This protein binds this small molecule.
Small molecule (SMILES): O=C1c2c(O)cc(O)cc2O[C@@H](c2ccc(O)c(O)c2)[C@@H]1O

Binding-site contacts:
Ligand atom C6 contacts residue GLU306 of chain 1.A at 3.5 Å.
Ligand atom O30 contacts residue ILE122 of chain 1.A at 4.0 Å.
Ligand atom O24 contacts residue LYS341 of chain 1.A at 2.8 Å (salt-bridge).
Ligand atom C10 contacts residue DQH1 of chain 1.E at 3.9 Å.
Ligand atom C2 contacts residue DQH1 of chain 1.E at 3.8 Å.
Ligand atom O12 contacts residue ILE338 of chain 1.A at 3.8 Å.
Ligand atom C17 contacts residue MES1 of chain 1.C at 4.0 Å.
Ligand atom O13 contacts residue DQH1 of chain 1.E at 3.6 Å.
Ligand atom C5 contacts residue ILE338 of chain 1.A at 3.9 Å (hydrophobic).
Ligand atom C16 contacts residue MES1 of chain 1.C at 3.9 Å.
Ligand atom O24 contacts residue THR233 of chain 1.A at 3.2 Å (h-bond).
Ligand atom C17 contacts residue VAL235 of chain 1.A at 3.9 Å (hydrophobic).
Ligand atom O12 contacts residue DQH1 of chain 1.E at 3.7 Å.
Ligand atom O23 contacts residue VAL235 of chain 1.A at 3.5 Å (h-bond).
Ligand atom O30 contacts residue DQH1 of chain 1.E at 3.6 Å.
Ligand atom O23 contacts residue ASP234 of chain 1.A at 3.6 Å.
Ligand atom O23 contacts residue THR233 of chain 1.A at 2.8 Å (h-bond).
Ligand atom C5 contacts residue GLU306 of chain 1.A at 3.5 Å.
Ligand atom C15 contacts residue LEU342 of chain 1.A at 4.0 Å (hydrophobic).
Ligand atom C19 contacts residue MES1 of chain 1.C at 3.9 Å.
Ligand atom C18 contacts residue MES1 of chain 1.C at 3.7 Å.
Ligand atom O29 contacts residue GLU306 of chain 1.A at 2.8 Å (salt-bridge).
Ligand atom C1 contacts residue ILE122 of chain 1.A at 4.0 Å (hydrophobic).
Ligand atom C17 contacts residue LYS341 of chain 1.A at 3.8 Å.
Ligand atom O27 contacts residue MES1 of chain 1.C at 3.4 Å.
Ligand atom C15 contacts residue ILE338 of chain 1.A at 4.0 Å (hydrophobic).
Ligand atom C15 contacts residue MES1 of chain 1.C at 3.9 Å.
Ligand atom C5 contacts residue DQH1 of chain 1.E at 3.4 Å.
Ligand atom C17 contacts residue THR233 of chain 1.A at 4.0 Å.
Ligand atom O23 contacts residue DQH1 of chain 1.E at 3.0 Å (h-bond).
Ligand atom C9 contacts residue DQH1 of chain 1.E at 3.6 Å.
Ligand atom C19 contacts residue DQH1 of chain 1.E at 3.9 Å.
Ligand atom C3 contacts residue DQH1 of chain 1.E at 3.7 Å.
Ligand atom C18 contacts residue THR233 of chain 1.A at 3.9 Å.
Ligand atom C18 contacts residue DQH1 of chain 1.E at 4.0 Å.
Ligand atom C19 contacts residue VAL235 of chain 1.A at 3.7 Å (hydrophobic).
Ligand atom C1 contacts residue PHE144 of chain 1.A at 4.0 Å (hydrophobic).
Ligand atom O23 contacts residue MES1 of chain 1.C at 3.9 Å.
Ligand atom C4 contacts residue DQH1 of chain 1.E at 3.7 Å.
Ligand atom C18 contacts residue VAL235 of chain 1.A at 3.8 Å (hydrophobic).

Sequence of chain 1.A:
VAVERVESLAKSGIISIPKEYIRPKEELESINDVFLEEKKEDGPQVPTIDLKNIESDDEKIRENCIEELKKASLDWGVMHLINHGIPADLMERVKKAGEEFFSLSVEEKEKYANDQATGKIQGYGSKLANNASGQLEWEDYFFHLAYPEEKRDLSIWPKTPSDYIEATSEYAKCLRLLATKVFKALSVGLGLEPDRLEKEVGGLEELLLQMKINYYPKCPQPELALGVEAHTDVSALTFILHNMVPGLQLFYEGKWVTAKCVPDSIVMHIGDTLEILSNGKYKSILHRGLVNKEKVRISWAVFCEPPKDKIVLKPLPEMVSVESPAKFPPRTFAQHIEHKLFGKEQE